A small-molecule ligand and the protein it binds are described below.
Small molecule (SMILES): CC(=O)N[C@H]1[C@H](O[C@H]2[C@H](O)[C@@H](NC(C)=O)CO[C@@H]2CO)O[C@H](CO)[C@@H](O)[C@@H]1O

Sequence of chain 1.M:
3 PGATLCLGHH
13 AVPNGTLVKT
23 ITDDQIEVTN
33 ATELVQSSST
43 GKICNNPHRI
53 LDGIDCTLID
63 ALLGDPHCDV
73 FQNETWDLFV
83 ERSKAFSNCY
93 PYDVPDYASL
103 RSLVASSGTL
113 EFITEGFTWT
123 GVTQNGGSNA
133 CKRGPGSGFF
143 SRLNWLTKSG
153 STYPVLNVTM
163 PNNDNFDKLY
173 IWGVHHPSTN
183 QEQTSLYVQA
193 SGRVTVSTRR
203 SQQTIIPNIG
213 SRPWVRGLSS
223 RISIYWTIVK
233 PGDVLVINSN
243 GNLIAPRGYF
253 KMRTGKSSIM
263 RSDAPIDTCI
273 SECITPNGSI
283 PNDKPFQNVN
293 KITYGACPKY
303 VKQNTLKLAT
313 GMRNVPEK

Binding-site contacts:
Ligand atom C6 contacts residue ASN292 of chain 1.M at 4.1 Å.
Ligand atom C6 contacts residue GLU69 of chain 1.N at 4.4 Å.
Ligand atom C2 contacts residue VAL291 of chain 1.M at 3.9 Å (hydrophobic).
Ligand atom O7 contacts residue ASN279 of chain 1.M at 3.0 Å (h-bond).
Ligand atom C3 contacts residue ASN279 of chain 1.M at 3.8 Å.
Ligand atom C7 contacts residue ASN279 of chain 1.M at 3.1 Å.
Ligand atom C1 contacts residue ASN292 of chain 1.M at 4.1 Å.
Ligand atom C3 contacts residue VAL291 of chain 1.M at 4.2 Å (hydrophobic).
Ligand atom C4 contacts residue ASN279 of chain 1.M at 4.2 Å.
Ligand atom C2 contacts residue ASN279 of chain 1.M at 2.4 Å.
Ligand atom O5 contacts residue ASN292 of chain 1.M at 3.8 Å.
Ligand atom C8 contacts residue VAL291 of chain 1.M at 4.1 Å (hydrophobic).
Ligand atom C8 contacts residue LYS293 of chain 1.M at 4.1 Å.
Ligand atom C8 contacts residue ASN279 of chain 1.M at 4.3 Å.
Ligand atom C1 contacts residue ASN279 of chain 1.M at 1.4 Å.
Ligand atom O5 contacts residue ASN279 of chain 1.M at 2.4 Å (h-bond).
Ligand atom O7 contacts residue LYS293 of chain 1.M at 4.4 Å.
Ligand atom C5 contacts residue ASN279 of chain 1.M at 3.6 Å.
Ligand atom N2 contacts residue ASN279 of chain 1.M at 2.8 Å (h-bond).
Ligand atom C1 contacts residue VAL291 of chain 1.M at 3.6 Å (hydrophobic).
Ligand atom N2 contacts residue VAL291 of chain 1.M at 3.5 Å (h-bond).
Ligand atom C7 contacts residue VAL291 of chain 1.M at 4.3 Å (hydrophobic).
Ligand atom C8 contacts residue SER39 of chain 1.M at 3.8 Å.
Ligand atom C8 contacts residue GLU69 of chain 1.N at 3.5 Å.
Ligand atom C5 contacts residue ASN292 of chain 1.M at 3.9 Å.

Sequence of chain 1.N:
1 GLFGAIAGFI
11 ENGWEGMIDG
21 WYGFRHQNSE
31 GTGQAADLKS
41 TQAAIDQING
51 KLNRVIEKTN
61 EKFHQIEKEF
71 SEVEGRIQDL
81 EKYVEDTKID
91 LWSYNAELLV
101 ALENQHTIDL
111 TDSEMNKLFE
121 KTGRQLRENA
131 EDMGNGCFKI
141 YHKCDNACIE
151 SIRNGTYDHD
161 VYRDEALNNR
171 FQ